Sequence of chain 1.A:
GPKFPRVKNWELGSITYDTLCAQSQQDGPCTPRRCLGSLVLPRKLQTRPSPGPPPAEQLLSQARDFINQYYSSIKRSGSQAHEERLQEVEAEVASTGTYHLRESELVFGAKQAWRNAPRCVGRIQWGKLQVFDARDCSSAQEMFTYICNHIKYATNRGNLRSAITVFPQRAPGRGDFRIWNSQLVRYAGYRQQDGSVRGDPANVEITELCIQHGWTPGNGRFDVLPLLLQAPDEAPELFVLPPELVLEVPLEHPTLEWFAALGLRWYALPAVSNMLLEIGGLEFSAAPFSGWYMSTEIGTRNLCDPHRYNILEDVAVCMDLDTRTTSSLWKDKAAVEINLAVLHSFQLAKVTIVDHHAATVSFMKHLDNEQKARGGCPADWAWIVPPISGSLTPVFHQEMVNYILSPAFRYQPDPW

The small molecule below binds the protein below.
Small molecule (SMILES): [H]/N=C(/C)NCc1cccc(CN)c1

Binding-site contacts:
Ligand atom N8 contacts residue GLU325 of chain 1.A at 2.9 Å (salt-bridge).
Ligand atom C4 contacts residue VAL300 of chain 1.A at 4.2 Å (hydrophobic).
Ligand atom N11 contacts residue PRO298 of chain 1.A at 3.9 Å.
Ligand atom C9 contacts residue TRP320 of chain 1.A at 3.7 Å (hydrophobic).
Ligand atom C9 contacts residue GLU325 of chain 1.A at 3.6 Å.
Ligand atom C10 contacts residue PRO298 of chain 1.A at 3.6 Å (hydrophobic).
Ligand atom C7 contacts residue GLU325 of chain 1.A at 3.8 Å.
Ligand atom C10 contacts residue GLY319 of chain 1.A at 3.9 Å.
Ligand atom N11 contacts residue HEM1 of chain 1.F at 3.5 Å.
Ligand atom C1 contacts residue HEM1 of chain 1.F at 4.2 Å.
Ligand atom C4 contacts residue GLN211 of chain 1.A at 4.1 Å.
Ligand atom C7 contacts residue HEM1 of chain 1.F at 3.7 Å.
Ligand atom C5 contacts residue GLU325 of chain 1.A at 4.3 Å.
Ligand atom C1 contacts residue GLU325 of chain 1.A at 3.8 Å.
Ligand atom C6 contacts residue GLU325 of chain 1.A at 3.5 Å.
Ligand atom C5 contacts residue GLN211 of chain 1.A at 3.6 Å.
Ligand atom N8 contacts residue HEM1 of chain 1.F at 3.5 Å.
Ligand atom C9 contacts residue PRO298 of chain 1.A at 3.9 Å (hydrophobic).
Ligand atom C10 contacts residue HEM1 of chain 1.F at 3.6 Å.
Ligand atom C9 contacts residue HEM1 of chain 1.F at 3.7 Å.
Ligand atom C6 contacts residue VAL300 of chain 1.A at 3.8 Å (hydrophobic).
Ligand atom C5 contacts residue VAL300 of chain 1.A at 4.1 Å (hydrophobic).
Ligand atom N11 contacts residue TYR321 of chain 1.A at 3.8 Å.
Ligand atom C3 contacts residue HEM1 of chain 1.F at 3.6 Å.
Ligand atom N11 contacts residue GLU325 of chain 1.A at 2.7 Å (salt-bridge).
Ligand atom C1 contacts residue VAL300 of chain 1.A at 3.5 Å (hydrophobic).
Ligand atom N11 contacts residue MET322 of chain 1.A at 4.3 Å.
Ligand atom C2 contacts residue VAL300 of chain 1.A at 3.6 Å (hydrophobic).
Ligand atom C7 contacts residue VAL300 of chain 1.A at 4.1 Å (hydrophobic).
Ligand atom C10 contacts residue TRP320 of chain 1.A at 3.8 Å (hydrophobic).
Ligand atom N11 contacts residue TRP320 of chain 1.A at 2.8 Å (h-bond).
Ligand atom C2 contacts residue HEM1 of chain 1.F at 4.0 Å.
Ligand atom C4 contacts residue HEM1 of chain 1.F at 3.8 Å.
Ligand atom C3 contacts residue VAL300 of chain 1.A at 3.9 Å (hydrophobic).